Binding-site contacts:
Ligand atom C2 contacts residue ARG297 of chain 1.C at 3.4 Å.
Ligand atom C20 contacts residue THR134 of chain 1.C at 3.6 Å.
Ligand atom O41 contacts residue THR293 of chain 1.C at 3.2 Å.
Ligand atom N39 contacts residue THR294 of chain 1.C at 3.2 Å (h-bond).
Ligand atom C13 contacts residue GLY292 of chain 1.C at 3.6 Å.
Ligand atom F46 contacts residue GLY136 of chain 1.C at 3.6 Å.
Ligand atom O41 contacts residue THR294 of chain 1.C at 2.9 Å (h-bond).
Ligand atom C26 contacts residue ILE172 of chain 1.C at 3.5 Å (hydrophobic).
Ligand atom O43 contacts residue THR134 of chain 1.C at 3.4 Å (h-bond).
Ligand atom C24 contacts residue GLY96 of chain 1.C at 3.6 Å.
Ligand atom C25 contacts residue GLY75 of chain 1.C at 3.6 Å.
Ligand atom F47 contacts residue TRP177 of chain 1.C at 3.3 Å.
Ligand atom C8 contacts residue PHE170 of chain 1.C at 3.4 Å (hydrophobic).
Ligand atom C28 contacts residue GLY292 of chain 1.C at 3.2 Å.
Ligand atom O44 contacts residue GLY96 of chain 1.C at 3.2 Å (h-bond).
Ligand atom C29 contacts residue GLY292 of chain 1.C at 3.4 Å.
Ligand atom N37 contacts residue ASP290 of chain 1.C at 2.8 Å (salt-bridge).
Ligand atom C36 contacts residue GLY292 of chain 1.C at 3.4 Å.
Ligand atom O45 contacts residue TYR260 of chain 1.C at 3.2 Å (h-bond).
Ligand atom C4 contacts residue ARG297 of chain 1.C at 3.4 Å.
Ligand atom C14 contacts residue THR294 of chain 1.C at 3.6 Å.
Ligand atom C19 contacts residue GLY96 of chain 1.C at 3.5 Å.
Ligand atom N40 contacts residue GLY292 of chain 1.C at 2.8 Å (h-bond).
Ligand atom F47 contacts residue ILE172 of chain 1.C at 3.4 Å.
Ligand atom O41 contacts residue GLY292 of chain 1.C at 3.6 Å (h-bond).
Ligand atom O44 contacts residue ASP94 of chain 1.C at 2.8 Å (salt-bridge).
Ligand atom C26 contacts residue GLN74 of chain 1.C at 3.5 Å.
Ligand atom F46 contacts residue PHE170 of chain 1.C at 3.4 Å.
Ligand atom F46 contacts residue GLN135 of chain 1.C at 3.0 Å.
Ligand atom C4 contacts residue THR134 of chain 1.C at 3.6 Å.
Ligand atom O45 contacts residue GLY96 of chain 1.C at 3.4 Å (h-bond).
Ligand atom C32 contacts residue TYR260 of chain 1.C at 3.4 Å (hydrophobic).
Ligand atom C26 contacts residue GLY73 of chain 1.C at 3.1 Å.
Ligand atom N37 contacts residue GLY96 of chain 1.C at 3.1 Å (h-bond).
Ligand atom C6 contacts residue TYR133 of chain 1.C at 3.5 Å (hydrophobic).
Ligand atom C17 contacts residue THR134 of chain 1.C at 3.5 Å.
Ligand atom C28 contacts residue ASP94 of chain 1.C at 3.4 Å.
Ligand atom C35 contacts residue THR294 of chain 1.C at 3.4 Å.
Ligand atom O44 contacts residue TYR133 of chain 1.C at 3.4 Å.
Ligand atom C21 contacts residue ASP290 of chain 1.C at 3.5 Å.

Sequence of chain 1.C:
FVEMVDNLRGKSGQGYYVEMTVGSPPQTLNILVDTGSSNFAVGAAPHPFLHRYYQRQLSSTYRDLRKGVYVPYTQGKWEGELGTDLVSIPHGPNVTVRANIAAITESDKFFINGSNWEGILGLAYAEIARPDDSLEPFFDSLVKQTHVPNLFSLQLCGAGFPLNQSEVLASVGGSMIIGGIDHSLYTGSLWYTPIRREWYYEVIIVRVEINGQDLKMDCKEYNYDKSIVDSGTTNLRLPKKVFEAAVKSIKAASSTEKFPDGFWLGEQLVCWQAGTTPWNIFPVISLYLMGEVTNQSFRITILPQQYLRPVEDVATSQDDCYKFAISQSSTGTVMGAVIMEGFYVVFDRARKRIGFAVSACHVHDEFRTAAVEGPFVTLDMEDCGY

This small molecule binds to this protein.
Small molecule (SMILES): CCCO[C@H]1CN[C@@H]([C@@H](O)[C@H](Cc2cc(F)cc(F)c2)NC(=O)[C@H](CCc2ccccc2)N2CC[C@@](CC(C)C)(NC(C)=O)C2=O)C1